This small molecule binds to this protein.
Small molecule (SMILES): Nc1nc2c(ncn2[C@@H]2O[C@H](CO[P](=O)(O)O[C@@H]3[C@H](O)[C@@H](CO)O[C@H]3n3ccc(=O)[nH]c3=O)[C@@H](O)[C@H]2O)c(=O)[nH]1

Sequence of chain 1.B:
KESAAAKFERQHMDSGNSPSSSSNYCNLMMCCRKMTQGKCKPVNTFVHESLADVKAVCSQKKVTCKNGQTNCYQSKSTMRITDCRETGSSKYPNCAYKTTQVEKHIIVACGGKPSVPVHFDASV

Binding-site contacts:
Ligand atom C3B contacts residue ASN24 of chain 1.A at 3.6 Å.
Ligand atom O6G contacts residue ARG33 of chain 1.B at 3.1 Å (salt-bridge).
Ligand atom C8G contacts residue ARG33 of chain 1.B at 3.7 Å.
Ligand atom C4D contacts residue ARG33 of chain 1.B at 4.2 Å.
Ligand atom C1B contacts residue LEU28 of chain 1.A at 4.4 Å (hydrophobic).
Ligand atom C6G contacts residue ARG33 of chain 1.B at 3.9 Å.
Ligand atom O2B contacts residue LEU28 of chain 1.A at 4.1 Å.
Ligand atom C4G contacts residue LEU28 of chain 1.A at 4.0 Å (hydrophobic).
Ligand atom C5U contacts residue ASN94 of chain 1.A at 3.2 Å.
Ligand atom C2B contacts residue ASN27 of chain 1.A at 4.3 Å.
Ligand atom N7G contacts residue ASP14 of chain 1.A at 4.0 Å.
Ligand atom O2B contacts residue ASN27 of chain 1.A at 3.7 Å.
Ligand atom C4B contacts residue ASN27 of chain 1.A at 4.1 Å.
Ligand atom C1B contacts residue ASN27 of chain 1.A at 3.9 Å.
Ligand atom C6G contacts residue CYS32 of chain 1.B at 3.7 Å (hydrophobic).
Ligand atom N2G contacts residue ASN27 of chain 1.A at 4.0 Å.
Ligand atom N7G contacts residue MET29 of chain 1.B at 4.3 Å.
Ligand atom O3B contacts residue ASN27 of chain 1.A at 4.3 Å.
Ligand atom O4B contacts residue ASN27 of chain 1.A at 4.1 Å.
Ligand atom O3D contacts residue ARG33 of chain 1.B at 3.7 Å.
Ligand atom N7G contacts residue LEU28 of chain 1.A at 4.0 Å.
Ligand atom C5G contacts residue ARG33 of chain 1.B at 3.9 Å.
Ligand atom O3D contacts residue ASP14 of chain 1.A at 4.0 Å.
Ligand atom C5G contacts residue LEU28 of chain 1.A at 4.1 Å (hydrophobic).
Ligand atom N9G contacts residue LEU28 of chain 1.A at 3.8 Å.
Ligand atom O3B contacts residue ASN24 of chain 1.A at 2.5 Å (h-bond).
Ligand atom C5D contacts residue ARG33 of chain 1.B at 3.9 Å.
Ligand atom C2B contacts residue ASN24 of chain 1.A at 3.8 Å.
Ligand atom N2G contacts residue CYS95 of chain 1.A at 3.5 Å (h-bond).
Ligand atom N1G contacts residue CYS31 of chain 1.A at 4.3 Å.
Ligand atom C2G contacts residue ASN27 of chain 1.A at 4.2 Å.
Ligand atom N7G contacts residue ARG33 of chain 1.B at 2.9 Å (salt-bridge).
Ligand atom O2B contacts residue ASN24 of chain 1.A at 2.9 Å.
Ligand atom N1G contacts residue CYS32 of chain 1.B at 4.1 Å.
Ligand atom C8G contacts residue ASP14 of chain 1.A at 3.3 Å.
Ligand atom O6G contacts residue CYS31 of chain 1.A at 4.3 Å.
Ligand atom O6G contacts residue CYS32 of chain 1.B at 3.4 Å (h-bond).
Ligand atom C6U contacts residue ASN94 of chain 1.A at 3.6 Å.
Ligand atom N3G contacts residue ASN27 of chain 1.A at 3.8 Å.
Ligand atom C8G contacts residue LEU28 of chain 1.A at 3.8 Å (hydrophobic).

Sequence of chain 1.A:
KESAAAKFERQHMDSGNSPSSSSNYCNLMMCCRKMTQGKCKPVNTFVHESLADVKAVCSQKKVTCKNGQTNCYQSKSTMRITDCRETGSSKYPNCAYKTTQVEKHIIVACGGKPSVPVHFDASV